Binding-site contacts:
Ligand atom C7 contacts residue THR208 of chain 1.C at 3.8 Å.
Ligand atom C20 contacts residue HIS97 of chain 1.C at 3.1 Å.
Ligand atom C2 contacts residue HIS97 of chain 1.C at 3.5 Å.
Ligand atom O18 contacts residue SER71 of chain 1.C at 3.6 Å.
Ligand atom N15 contacts residue THR208 of chain 1.C at 2.7 Å (h-bond).
Ligand atom N9 contacts residue HIS122 of chain 1.C at 3.2 Å (h-bond).
Ligand atom C22 contacts residue ILE145 of chain 1.C at 3.7 Å (hydrophobic).
Ligand atom N4 contacts residue VAL124 of chain 1.C at 3.7 Å.
Ligand atom C1 contacts residue THR208 of chain 1.C at 3.6 Å.
Ligand atom C13 contacts residue GLN95 of chain 1.C at 3.8 Å.
Ligand atom C6 contacts residue GLN95 of chain 1.C at 3.7 Å.
Ligand atom C17 contacts residue HIS70 of chain 1.C at 3.6 Å.
Ligand atom S8 contacts residue HIS97 of chain 1.C at 3.7 Å.
Ligand atom C23 contacts residue GLU126 of chain 1.C at 3.3 Å.
Ligand atom C3 contacts residue VAL124 of chain 1.C at 3.7 Å (hydrophobic).
Ligand atom N4 contacts residue LEU206 of chain 1.C at 3.4 Å.
Ligand atom C7 contacts residue HIS97 of chain 1.C at 3.5 Å.
Ligand atom O12 contacts residue ZN1 of chain 1.I at 3.1 Å.
Ligand atom C20 contacts residue ASN68 of chain 1.C at 3.5 Å.
Ligand atom O14 contacts residue GLN95 of chain 1.C at 3.4 Å (h-bond).
Ligand atom N9 contacts residue THR207 of chain 1.C at 2.7 Å (h-bond).
Ligand atom C25 contacts residue GLN95 of chain 1.C at 3.5 Å.
Ligand atom O11 contacts residue LEU206 of chain 1.C at 3.4 Å.
Ligand atom N9 contacts residue HIS99 of chain 1.C at 3.2 Å (h-bond).
Ligand atom C5 contacts residue GLN95 of chain 1.C at 3.3 Å.
Ligand atom O12 contacts residue VAL147 of chain 1.C at 3.7 Å.
Ligand atom C3 contacts residue LEU206 of chain 1.C at 3.2 Å (hydrophobic).
Ligand atom O12 contacts residue HIS122 of chain 1.C at 3.2 Å (h-bond).
Ligand atom N9 contacts residue HIS97 of chain 1.C at 3.2 Å (h-bond).
Ligand atom C16 contacts residue THR208 of chain 1.C at 3.7 Å.
Ligand atom S8 contacts residue HIS122 of chain 1.C at 3.7 Å.
Ligand atom S8 contacts residue ZN1 of chain 1.I at 2.9 Å.
Ligand atom N9 contacts residue ZN1 of chain 1.I at 1.8 Å.
Ligand atom O18 contacts residue ASN68 of chain 1.C at 2.8 Å (h-bond).
Ligand atom O11 contacts residue TRP217 of chain 1.C at 3.8 Å.
Ligand atom S10 contacts residue GLN95 of chain 1.C at 3.3 Å (h-bond).
Ligand atom S8 contacts residue THR207 of chain 1.C at 3.8 Å.
Ligand atom O11 contacts residue THR207 of chain 1.C at 3.0 Å (h-bond).
Ligand atom O12 contacts residue HIS97 of chain 1.C at 3.5 Å.
Ligand atom C24 contacts residue VAL124 of chain 1.C at 3.8 Å (hydrophobic).

Sequence of chain 1.C:
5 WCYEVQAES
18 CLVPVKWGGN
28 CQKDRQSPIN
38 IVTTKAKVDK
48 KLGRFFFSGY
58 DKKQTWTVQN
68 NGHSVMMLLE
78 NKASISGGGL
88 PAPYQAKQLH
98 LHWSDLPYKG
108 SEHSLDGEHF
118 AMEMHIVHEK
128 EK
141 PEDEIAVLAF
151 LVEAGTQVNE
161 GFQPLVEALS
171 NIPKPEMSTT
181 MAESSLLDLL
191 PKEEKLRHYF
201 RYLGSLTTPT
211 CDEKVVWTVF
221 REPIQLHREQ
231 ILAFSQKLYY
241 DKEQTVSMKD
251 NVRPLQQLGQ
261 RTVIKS

This protein binds this small molecule.
Small molecule (SMILES): COCCCNC(=O)c1cc(S(N)(=O)=O)cnc1Sc1ccccc1